Binding-site contacts:
Ligand atom O1 contacts residue LYS54 of chain 1.BF at 4.5 Å.
Ligand atom O1 contacts residue PRO55 of chain 1.BF at 3.3 Å.
Ligand atom C10 contacts residue PRO55 of chain 1.BF at 4.3 Å (hydrophobic).
Ligand atom C11 contacts residue PRO55 of chain 1.BF at 4.1 Å (hydrophobic).

Sequence of chain 1.BF:
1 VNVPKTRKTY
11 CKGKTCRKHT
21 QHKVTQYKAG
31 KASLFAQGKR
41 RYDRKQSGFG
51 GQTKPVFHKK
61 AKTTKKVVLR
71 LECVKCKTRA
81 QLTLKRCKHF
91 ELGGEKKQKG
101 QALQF

This small molecule binds to this protein.
Small molecule (SMILES): C[C@@H]1C[C@@H]([C@H](O)CC2CC(=O)NC(=O)C2)C(=O)[C@@H](C)C1